This protein binds this small molecule.
Small molecule (SMILES): CC(=O)N[C@@H]1[C@@H](O)[C@H](O)[C@@H](CO)O[C@H]1O

Sequence of chain 12.G:
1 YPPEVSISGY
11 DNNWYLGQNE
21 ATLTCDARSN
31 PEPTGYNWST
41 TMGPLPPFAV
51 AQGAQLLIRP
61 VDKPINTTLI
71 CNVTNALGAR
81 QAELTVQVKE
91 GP

Binding-site contacts:
Ligand atom C8 contacts residue GLN81 of chain 12.G at 3.2 Å.
Ligand atom O5 contacts residue ASN72 of chain 12.G at 2.4 Å (h-bond).
Ligand atom C7 contacts residue GLN81 of chain 12.G at 3.8 Å.
Ligand atom C2 contacts residue ASN72 of chain 12.G at 2.6 Å.
Ligand atom C5 contacts residue THR74 of chain 12.G at 3.9 Å.
Ligand atom C4 contacts residue ASN72 of chain 12.G at 4.3 Å.
Ligand atom C5 contacts residue ASN72 of chain 12.G at 3.7 Å.
Ligand atom C1 contacts residue ASN72 of chain 12.G at 1.5 Å.
Ligand atom O7 contacts residue ASN72 of chain 12.G at 3.3 Å (h-bond).
Ligand atom C7 contacts residue ASN72 of chain 12.G at 3.5 Å.
Ligand atom C3 contacts residue ASN72 of chain 12.G at 4.0 Å.
Ligand atom C1 contacts residue ALA79 of chain 12.G at 4.3 Å (hydrophobic).
Ligand atom C6 contacts residue THR74 of chain 12.G at 3.7 Å.
Ligand atom N2 contacts residue ASN72 of chain 12.G at 3.2 Å (h-bond).
Ligand atom N2 contacts residue GLN81 of chain 12.G at 4.3 Å.
Ligand atom O7 contacts residue GLN81 of chain 12.G at 3.9 Å.
Ligand atom O5 contacts residue THR74 of chain 12.G at 4.0 Å.